Binding-site contacts:
Ligand atom O7 contacts residue CYS45 of chain 1.D at 3.8 Å.
Ligand atom C7 contacts residue CYS45 of chain 1.D at 4.4 Å (hydrophobic).
Ligand atom C8 contacts residue GLU21 of chain 1.D at 3.7 Å.
Ligand atom C7 contacts residue GLU21 of chain 1.D at 4.2 Å.
Ligand atom C1 contacts residue ASN42 of chain 1.D at 1.4 Å.
Ligand atom C8 contacts residue CYS45 of chain 1.D at 4.3 Å (hydrophobic).
Ligand atom C3 contacts residue ASN42 of chain 1.D at 3.8 Å.
Ligand atom C8 contacts residue ASN42 of chain 1.D at 4.4 Å.
Ligand atom C7 contacts residue ASN19 of chain 1.D at 3.9 Å.
Ligand atom C8 contacts residue PRO92 of chain 1.D at 3.9 Å (hydrophobic).
Ligand atom C5 contacts residue ASN42 of chain 1.D at 3.7 Å.
Ligand atom N2 contacts residue ASN42 of chain 1.D at 3.1 Å (h-bond).
Ligand atom C2 contacts residue ASN42 of chain 1.D at 2.5 Å.
Ligand atom O5 contacts residue ASN42 of chain 1.D at 2.4 Å (h-bond).
Ligand atom O7 contacts residue ASP41 of chain 1.D at 3.7 Å.
Ligand atom O7 contacts residue ASN42 of chain 1.D at 3.3 Å (h-bond).
Ligand atom C7 contacts residue ASN42 of chain 1.D at 3.4 Å.
Ligand atom O3 contacts residue PRO92 of chain 1.D at 4.2 Å.
Ligand atom C8 contacts residue ASN19 of chain 1.D at 3.2 Å.
Ligand atom C4 contacts residue ASN42 of chain 1.D at 4.3 Å.
Ligand atom N2 contacts residue GLU21 of chain 1.D at 4.1 Å.
Ligand atom C8 contacts residue PRO20 of chain 1.D at 4.2 Å (hydrophobic).
Ligand atom O7 contacts residue ASN19 of chain 1.D at 3.4 Å (h-bond).

Sequence of chain 1.D:
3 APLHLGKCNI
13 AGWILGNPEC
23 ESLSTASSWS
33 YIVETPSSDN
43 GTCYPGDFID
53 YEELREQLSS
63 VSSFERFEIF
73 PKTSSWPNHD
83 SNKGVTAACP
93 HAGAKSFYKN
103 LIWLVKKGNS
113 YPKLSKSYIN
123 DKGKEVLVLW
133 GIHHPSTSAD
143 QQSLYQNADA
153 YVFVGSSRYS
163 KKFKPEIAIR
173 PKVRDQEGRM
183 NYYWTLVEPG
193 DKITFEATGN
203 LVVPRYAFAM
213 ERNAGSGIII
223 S

A small-molecule ligand and the protein it binds are described below.
Small molecule (SMILES): CC(=O)N[C@@H]1[C@@H](O)[C@H](O)[C@@H](CO)O[C@H]1O